Sequence of chain 1.A:
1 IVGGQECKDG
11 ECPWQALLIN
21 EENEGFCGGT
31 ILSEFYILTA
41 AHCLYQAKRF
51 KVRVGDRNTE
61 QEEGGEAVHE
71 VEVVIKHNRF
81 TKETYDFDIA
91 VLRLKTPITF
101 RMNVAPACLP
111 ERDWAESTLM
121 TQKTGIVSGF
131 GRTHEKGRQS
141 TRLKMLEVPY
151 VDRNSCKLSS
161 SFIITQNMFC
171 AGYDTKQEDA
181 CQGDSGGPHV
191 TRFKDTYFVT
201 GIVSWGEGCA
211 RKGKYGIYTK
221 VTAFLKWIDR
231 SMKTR

A protein and the small-molecule ligand that binds it are described below.
Small molecule (SMILES): O=C1[C@@H](NS(=O)(=O)c2ccc3cc(Cl)ccc3c2)CCN1c1ccc2c(c1F)CCNC2

Binding-site contacts:
Ligand atom C8 contacts residue GLY206 of chain 1.A at 3.5 Å.
Ligand atom O3 contacts residue GLY206 of chain 1.A at 3.3 Å (h-bond).
Ligand atom C17 contacts residue SER204 of chain 1.A at 3.7 Å.
Ligand atom C11 contacts residue TRP205 of chain 1.A at 3.5 Å (hydrophobic).
Ligand atom O2 contacts residue CYS209 of chain 1.A at 3.4 Å (h-bond).
Ligand atom C1 contacts residue GLU83 of chain 1.A at 3.4 Å.
Ligand atom C14 contacts residue GLY206 of chain 1.A at 3.2 Å.
Ligand atom N2 contacts residue GLY206 of chain 1.A at 3.0 Å (h-bond).
Ligand atom C21 contacts residue ASP179 of chain 1.A at 3.5 Å.
Ligand atom C5 contacts residue TYR85 of chain 1.A at 3.6 Å (hydrophobic).
Ligand atom C12 contacts residue GLY206 of chain 1.A at 3.5 Å.
Ligand atom C1 contacts residue TYR85 of chain 1.A at 3.7 Å (hydrophobic).
Ligand atom C23 contacts residue GLY206 of chain 1.A at 3.6 Å.
Ligand atom C3 contacts residue PHE162 of chain 1.A at 3.5 Å (hydrophobic).
Ligand atom C20 contacts residue TRP205 of chain 1.A at 3.4 Å (hydrophobic).
Ligand atom C16 contacts residue SER185 of chain 1.A at 3.6 Å.
Ligand atom N1 contacts residue GLU83 of chain 1.A at 3.0 Å (salt-bridge).
Ligand atom O1 contacts residue GLN182 of chain 1.A at 3.0 Å.
Ligand atom C21 contacts residue GLY216 of chain 1.A at 3.7 Å.
Ligand atom C17 contacts residue TRP205 of chain 1.A at 3.6 Å (hydrophobic).
Ligand atom O3 contacts residue TRP205 of chain 1.A at 3.4 Å.
Ligand atom C25 contacts residue GLY206 of chain 1.A at 2.9 Å.
Ligand atom C22 contacts residue GLY208 of chain 1.A at 3.5 Å.
Ligand atom C19 contacts residue TRP205 of chain 1.A at 3.5 Å (hydrophobic).
Ligand atom CL1 contacts residue GLY216 of chain 1.A at 3.4 Å.
Ligand atom C21 contacts residue ALA180 of chain 1.A at 3.6 Å (hydrophobic).
Ligand atom C20 contacts residue ALA180 of chain 1.A at 3.7 Å (hydrophobic).
Ligand atom CL1 contacts residue TYR218 of chain 1.A at 3.4 Å.
Ligand atom C7 contacts residue TRP205 of chain 1.A at 3.7 Å (hydrophobic).
Ligand atom C18 contacts residue TRP205 of chain 1.A at 3.5 Å (hydrophobic).
Ligand atom C9 contacts residue GLY206 of chain 1.A at 3.5 Å.
Ligand atom CL1 contacts residue ILE217 of chain 1.A at 3.5 Å.
Ligand atom C24 contacts residue GLY208 of chain 1.A at 3.6 Å.
Ligand atom C1 contacts residue THR84 of chain 1.A at 3.5 Å.
Ligand atom C19 contacts residue VAL203 of chain 1.A at 3.3 Å (hydrophobic).
Ligand atom C18 contacts residue GLY206 of chain 1.A at 3.7 Å.
Ligand atom C17 contacts residue SER185 of chain 1.A at 3.3 Å.
Ligand atom C22 contacts residue ALA180 of chain 1.A at 3.4 Å (hydrophobic).
Ligand atom F1 contacts residue TRP205 of chain 1.A at 3.7 Å.
Ligand atom C10 contacts residue TRP205 of chain 1.A at 3.5 Å (hydrophobic).